Sequence of chain 1.A:
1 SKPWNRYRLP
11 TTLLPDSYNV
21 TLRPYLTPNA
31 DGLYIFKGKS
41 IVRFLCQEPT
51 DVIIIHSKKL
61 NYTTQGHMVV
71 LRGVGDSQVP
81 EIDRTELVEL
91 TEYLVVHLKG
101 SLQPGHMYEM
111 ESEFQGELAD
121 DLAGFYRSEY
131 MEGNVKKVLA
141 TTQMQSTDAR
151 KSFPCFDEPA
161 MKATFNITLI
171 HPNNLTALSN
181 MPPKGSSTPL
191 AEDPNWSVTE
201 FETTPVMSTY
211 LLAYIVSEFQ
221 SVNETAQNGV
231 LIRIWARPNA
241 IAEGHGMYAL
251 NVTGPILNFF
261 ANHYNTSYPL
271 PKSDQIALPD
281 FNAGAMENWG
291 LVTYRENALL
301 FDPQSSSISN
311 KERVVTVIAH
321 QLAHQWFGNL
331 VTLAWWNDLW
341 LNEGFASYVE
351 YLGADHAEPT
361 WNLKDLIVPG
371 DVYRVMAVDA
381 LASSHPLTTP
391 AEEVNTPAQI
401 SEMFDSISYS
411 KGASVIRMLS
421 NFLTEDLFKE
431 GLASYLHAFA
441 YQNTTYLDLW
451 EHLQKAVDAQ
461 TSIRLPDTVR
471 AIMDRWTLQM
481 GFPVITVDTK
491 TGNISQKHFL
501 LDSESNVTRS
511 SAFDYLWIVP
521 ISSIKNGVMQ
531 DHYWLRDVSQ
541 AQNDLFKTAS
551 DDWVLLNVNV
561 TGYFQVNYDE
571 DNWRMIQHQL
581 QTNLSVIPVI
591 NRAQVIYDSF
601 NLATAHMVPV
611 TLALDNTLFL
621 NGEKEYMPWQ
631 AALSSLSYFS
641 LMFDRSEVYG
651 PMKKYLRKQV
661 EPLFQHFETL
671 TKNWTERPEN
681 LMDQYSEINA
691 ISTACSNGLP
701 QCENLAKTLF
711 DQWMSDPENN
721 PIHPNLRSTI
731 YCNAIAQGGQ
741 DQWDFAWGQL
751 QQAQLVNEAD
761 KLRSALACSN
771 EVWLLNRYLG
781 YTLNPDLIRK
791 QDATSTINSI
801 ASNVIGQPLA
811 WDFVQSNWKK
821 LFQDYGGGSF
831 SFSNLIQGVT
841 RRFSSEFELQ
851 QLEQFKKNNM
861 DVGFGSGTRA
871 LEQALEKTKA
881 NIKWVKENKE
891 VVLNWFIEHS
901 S

A protein and the small-molecule ligand that binds it are described below.
Small molecule (SMILES): CC(=O)N[C@H]1[C@H](O[C@H]2[C@H](O)[C@@H](NC(C)=O)CO[C@@H]2CO)O[C@H](CO)[C@@H](O)[C@@H]1O

Binding-site contacts:
Ligand atom C4 contacts residue ASN443 of chain 1.A at 4.2 Å.
Ligand atom C4 contacts residue GLN442 of chain 1.A at 3.7 Å.
Ligand atom O6 contacts residue PHE439 of chain 1.A at 3.3 Å.
Ligand atom O7 contacts residue ASN443 of chain 1.A at 4.1 Å.
Ligand atom N2 contacts residue ALA160 of chain 1.A at 4.1 Å.
Ligand atom C7 contacts residue ASN443 of chain 1.A at 3.8 Å.
Ligand atom C6 contacts residue PHE439 of chain 1.A at 4.2 Å (hydrophobic).
Ligand atom O6 contacts residue GLN442 of chain 1.A at 4.2 Å.
Ligand atom O7 contacts residue ALA160 of chain 1.A at 3.3 Å (h-bond).
Ligand atom C7 contacts residue ALA160 of chain 1.A at 3.4 Å (hydrophobic).
Ligand atom C1 contacts residue ASN443 of chain 1.A at 1.4 Å.
Ligand atom O6 contacts residue ASN443 of chain 1.A at 2.9 Å (h-bond).
Ligand atom N2 contacts residue ASN443 of chain 1.A at 3.1 Å (h-bond).
Ligand atom C8 contacts residue LEU14 of chain 1.A at 3.7 Å (hydrophobic).
Ligand atom C8 contacts residue ALA160 of chain 1.A at 3.6 Å (hydrophobic).
Ligand atom O5 contacts residue GLN442 of chain 1.A at 3.8 Å.
Ligand atom C5 contacts residue GLN442 of chain 1.A at 3.7 Å.
Ligand atom C8 contacts residue MET161 of chain 1.A at 4.4 Å (hydrophobic).
Ligand atom C1 contacts residue GLN442 of chain 1.A at 3.5 Å.
Ligand atom C6 contacts residue ASN443 of chain 1.A at 3.8 Å.
Ligand atom O4 contacts residue GLN442 of chain 1.A at 4.1 Å.
Ligand atom O5 contacts residue ASN443 of chain 1.A at 2.2 Å (h-bond).
Ligand atom C3 contacts residue ASN443 of chain 1.A at 3.8 Å.
Ligand atom C6 contacts residue GLN442 of chain 1.A at 3.2 Å.
Ligand atom C5 contacts residue ASN443 of chain 1.A at 3.6 Å.
Ligand atom C2 contacts residue ASN443 of chain 1.A at 2.5 Å.